The protein below binds the small molecule below.
Small molecule (SMILES): CC(=O)N[C@@H]1[C@@H](O)[C@H](O)[C@@H](CO)O[C@H]1O

Sequence of chain 1.C:
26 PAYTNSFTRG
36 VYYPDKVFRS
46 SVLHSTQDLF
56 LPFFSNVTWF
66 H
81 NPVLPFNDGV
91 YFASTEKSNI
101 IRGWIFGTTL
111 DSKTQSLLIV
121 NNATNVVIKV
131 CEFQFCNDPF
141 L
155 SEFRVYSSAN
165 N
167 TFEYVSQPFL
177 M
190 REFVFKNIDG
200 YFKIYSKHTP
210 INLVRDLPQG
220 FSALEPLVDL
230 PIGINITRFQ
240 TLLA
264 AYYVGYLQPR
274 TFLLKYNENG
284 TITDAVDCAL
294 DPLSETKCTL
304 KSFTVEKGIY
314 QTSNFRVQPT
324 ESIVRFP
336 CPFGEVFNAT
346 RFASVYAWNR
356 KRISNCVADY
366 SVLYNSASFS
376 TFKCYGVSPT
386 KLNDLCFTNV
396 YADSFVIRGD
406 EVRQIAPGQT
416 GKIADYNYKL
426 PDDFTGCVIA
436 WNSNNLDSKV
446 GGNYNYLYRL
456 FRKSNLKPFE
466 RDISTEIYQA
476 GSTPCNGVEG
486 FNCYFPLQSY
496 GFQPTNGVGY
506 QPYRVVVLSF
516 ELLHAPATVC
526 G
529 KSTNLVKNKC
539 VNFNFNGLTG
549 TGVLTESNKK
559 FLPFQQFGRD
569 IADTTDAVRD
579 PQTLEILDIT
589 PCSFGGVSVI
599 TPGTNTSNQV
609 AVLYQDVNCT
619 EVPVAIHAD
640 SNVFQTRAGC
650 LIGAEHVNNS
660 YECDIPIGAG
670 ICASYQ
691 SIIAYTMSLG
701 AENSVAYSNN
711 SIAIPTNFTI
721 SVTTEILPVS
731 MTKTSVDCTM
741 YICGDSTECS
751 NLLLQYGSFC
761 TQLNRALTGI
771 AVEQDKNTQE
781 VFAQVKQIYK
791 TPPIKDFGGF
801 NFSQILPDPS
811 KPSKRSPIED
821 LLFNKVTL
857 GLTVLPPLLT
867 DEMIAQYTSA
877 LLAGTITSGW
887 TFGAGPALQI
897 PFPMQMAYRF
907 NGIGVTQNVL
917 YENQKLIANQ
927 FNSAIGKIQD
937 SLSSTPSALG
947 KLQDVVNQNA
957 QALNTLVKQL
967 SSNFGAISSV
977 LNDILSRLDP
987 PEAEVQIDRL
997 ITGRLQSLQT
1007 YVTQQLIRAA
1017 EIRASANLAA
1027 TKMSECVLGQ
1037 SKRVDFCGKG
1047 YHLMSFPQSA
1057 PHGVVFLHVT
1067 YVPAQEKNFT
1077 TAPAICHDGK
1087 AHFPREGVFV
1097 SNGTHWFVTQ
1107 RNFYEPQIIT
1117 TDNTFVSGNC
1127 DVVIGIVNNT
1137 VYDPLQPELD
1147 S

Binding-site contacts:
Ligand atom C3 contacts residue ASN657 of chain 1.C at 3.8 Å.
Ligand atom C4 contacts residue ASN657 of chain 1.C at 4.2 Å.
Ligand atom C8 contacts residue ASN657 of chain 1.C at 4.5 Å.
Ligand atom O7 contacts residue ASN657 of chain 1.C at 3.4 Å (h-bond).
Ligand atom N2 contacts residue ASN657 of chain 1.C at 2.8 Å (h-bond).
Ligand atom C2 contacts residue ASN657 of chain 1.C at 2.4 Å.
Ligand atom C7 contacts residue ASN657 of chain 1.C at 3.4 Å.
Ligand atom C5 contacts residue ASN657 of chain 1.C at 3.6 Å.
Ligand atom O5 contacts residue ASN657 of chain 1.C at 2.4 Å (h-bond).
Ligand atom C1 contacts residue ASN657 of chain 1.C at 1.4 Å.